Sequence of chain 1.I:
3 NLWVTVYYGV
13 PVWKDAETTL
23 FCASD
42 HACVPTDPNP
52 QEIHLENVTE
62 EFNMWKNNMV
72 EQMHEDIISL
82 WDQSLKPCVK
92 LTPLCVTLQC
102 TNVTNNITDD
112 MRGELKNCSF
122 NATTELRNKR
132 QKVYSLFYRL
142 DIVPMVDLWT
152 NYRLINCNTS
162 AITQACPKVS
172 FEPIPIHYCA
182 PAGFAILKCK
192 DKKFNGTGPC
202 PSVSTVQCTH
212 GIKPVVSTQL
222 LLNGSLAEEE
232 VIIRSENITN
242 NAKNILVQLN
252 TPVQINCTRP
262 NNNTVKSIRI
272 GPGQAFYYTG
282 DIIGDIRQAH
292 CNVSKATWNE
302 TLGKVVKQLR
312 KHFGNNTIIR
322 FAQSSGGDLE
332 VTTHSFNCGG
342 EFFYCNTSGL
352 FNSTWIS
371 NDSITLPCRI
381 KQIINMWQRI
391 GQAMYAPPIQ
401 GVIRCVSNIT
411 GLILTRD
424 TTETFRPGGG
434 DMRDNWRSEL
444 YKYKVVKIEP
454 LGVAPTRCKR

The small molecule below binds the protein below.
Small molecule (SMILES): CC(=O)N[C@@H]1[C@@H](O)[C@H](O)[C@@H](CO)O[C@H]1O

Binding-site contacts:
Ligand atom O7 contacts residue ASN300 of chain 1.I at 3.2 Å (h-bond).
Ligand atom C1 contacts residue ASN300 of chain 1.I at 1.5 Å.
Ligand atom C4 contacts residue ASN300 of chain 1.I at 4.4 Å.
Ligand atom O5 contacts residue TRP356 of chain 1.I at 3.6 Å.
Ligand atom C6 contacts residue TRP356 of chain 1.I at 3.9 Å (hydrophobic).
Ligand atom C8 contacts residue LYS296 of chain 1.I at 4.1 Å.
Ligand atom C2 contacts residue ASN300 of chain 1.I at 2.5 Å.
Ligand atom N2 contacts residue ASN300 of chain 1.I at 2.9 Å (h-bond).
Ligand atom O5 contacts residue ASN300 of chain 1.I at 2.5 Å (h-bond).
Ligand atom C1 contacts residue TRP356 of chain 1.I at 4.1 Å (hydrophobic).
Ligand atom C5 contacts residue ASN300 of chain 1.I at 3.9 Å.
Ligand atom C3 contacts residue ASN300 of chain 1.I at 3.9 Å.
Ligand atom C8 contacts residue ASN300 of chain 1.I at 4.1 Å.
Ligand atom C5 contacts residue TRP356 of chain 1.I at 4.2 Å (hydrophobic).
Ligand atom C7 contacts residue ASN300 of chain 1.I at 3.2 Å.